Sequence of chain 1.A:
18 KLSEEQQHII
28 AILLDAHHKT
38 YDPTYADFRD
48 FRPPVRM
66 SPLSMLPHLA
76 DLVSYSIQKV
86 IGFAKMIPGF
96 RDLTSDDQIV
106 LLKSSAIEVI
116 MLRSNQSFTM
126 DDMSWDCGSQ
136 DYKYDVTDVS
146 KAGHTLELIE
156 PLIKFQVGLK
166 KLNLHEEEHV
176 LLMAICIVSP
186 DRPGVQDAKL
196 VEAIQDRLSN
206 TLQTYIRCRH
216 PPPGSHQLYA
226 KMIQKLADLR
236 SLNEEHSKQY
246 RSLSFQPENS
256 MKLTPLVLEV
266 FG

Binding-site contacts:
Ligand atom C34 contacts residue PHE266 of chain 1.A at 3.0 Å (hydrophobic).
Ligand atom C3 contacts residue TYR38 of chain 1.A at 3.5 Å (hydrophobic).
Ligand atom C9 contacts residue ARG118 of chain 1.A at 3.5 Å.
Ligand atom C5 contacts residue SER119 of chain 1.A at 3.6 Å.
Ligand atom C32 contacts residue HIS149 of chain 1.A at 3.9 Å.
Ligand atom C10 contacts residue TRP130 of chain 1.A at 3.7 Å (hydrophobic).
Ligand atom C1 contacts residue ARG118 of chain 1.A at 3.8 Å.
Ligand atom C19 contacts residue LEU157 of chain 1.A at 3.7 Å (hydrophobic).
Ligand atom C9 contacts residue PHE45 of chain 1.A at 3.8 Å (hydrophobic).
Ligand atom C26 contacts residue MET116 of chain 1.A at 3.6 Å (hydrophobic).
Ligand atom O3 contacts residue LEU153 of chain 1.A at 3.3 Å.
Ligand atom C13 contacts residue TRP130 of chain 1.A at 3.5 Å (hydrophobic).
Ligand atom C3 contacts residue TYR42 of chain 1.A at 3.8 Å (hydrophobic).
Ligand atom O1 contacts residue SER81 of chain 1.A at 2.8 Å (h-bond).
Ligand atom C31 contacts residue HIS149 of chain 1.A at 3.3 Å.
Ligand atom C11 contacts residue TRP130 of chain 1.A at 3.8 Å (hydrophobic).
Ligand atom C25 contacts residue MET116 of chain 1.A at 3.7 Å (hydrophobic).
Ligand atom C29 contacts residue MET116 of chain 1.A at 3.6 Å (hydrophobic).
Ligand atom O1 contacts residue ARG118 of chain 1.A at 3.0 Å (salt-bridge).
Ligand atom C34 contacts residue ILE112 of chain 1.A at 3.4 Å (hydrophobic).
Ligand atom C28 contacts residue LEU153 of chain 1.A at 3.9 Å (hydrophobic).
Ligand atom O2 contacts residue SER122 of chain 1.A at 3.1 Å (h-bond).
Ligand atom O2 contacts residue TYR38 of chain 1.A at 2.7 Å (h-bond).
Ligand atom O2 contacts residue SER119 of chain 1.A at 3.6 Å.
Ligand atom C34 contacts residue HIS241 of chain 1.A at 3.4 Å.
Ligand atom C4 contacts residue CYS132 of chain 1.A at 3.5 Å (hydrophobic).
Ligand atom C10 contacts residue SER119 of chain 1.A at 3.5 Å.
Ligand atom C4 contacts residue SER122 of chain 1.A at 3.8 Å.
Ligand atom C28 contacts residue HIS149 of chain 1.A at 3.8 Å.
Ligand atom C14 contacts residue LEU74 of chain 1.A at 3.8 Å (hydrophobic).
Ligand atom C33 contacts residue HIS241 of chain 1.A at 3.2 Å.
Ligand atom C11 contacts residue SER119 of chain 1.A at 3.3 Å.
Ligand atom C23 contacts residue VAL78 of chain 1.A at 3.5 Å (hydrophobic).
Ligand atom C3 contacts residue CYS132 of chain 1.A at 3.9 Å (hydrophobic).
Ligand atom C1 contacts residue SER81 of chain 1.A at 3.8 Å.
Ligand atom C33 contacts residue ILE112 of chain 1.A at 3.1 Å (hydrophobic).
Ligand atom C6 contacts residue SER119 of chain 1.A at 3.5 Å.
Ligand atom C15 contacts residue VAL144 of chain 1.A at 3.7 Å (hydrophobic).
Ligand atom O3 contacts residue HIS241 of chain 1.A at 3.6 Å.
Ligand atom C3 contacts residue SER122 of chain 1.A at 3.9 Å.

A protein and the small-molecule ligand that binds it are described below.
Small molecule (SMILES): C=C1[C@H](O)CC(=C/C=C2\CCC[C@]3(C)[C@@H]([C@H](C)[C@H](CCCC)CCC(C)(C)O)CC[C@@H]23)C[C@H]1O